A protein and the small-molecule ligand that binds it are described below.
Small molecule (SMILES): COc1ccc(C2=NN(C3CCCCCC3)C(=O)[C@@H]3CC=CC[C@H]23)cc1C#CC(N)=O

Sequence of chain 1.B:
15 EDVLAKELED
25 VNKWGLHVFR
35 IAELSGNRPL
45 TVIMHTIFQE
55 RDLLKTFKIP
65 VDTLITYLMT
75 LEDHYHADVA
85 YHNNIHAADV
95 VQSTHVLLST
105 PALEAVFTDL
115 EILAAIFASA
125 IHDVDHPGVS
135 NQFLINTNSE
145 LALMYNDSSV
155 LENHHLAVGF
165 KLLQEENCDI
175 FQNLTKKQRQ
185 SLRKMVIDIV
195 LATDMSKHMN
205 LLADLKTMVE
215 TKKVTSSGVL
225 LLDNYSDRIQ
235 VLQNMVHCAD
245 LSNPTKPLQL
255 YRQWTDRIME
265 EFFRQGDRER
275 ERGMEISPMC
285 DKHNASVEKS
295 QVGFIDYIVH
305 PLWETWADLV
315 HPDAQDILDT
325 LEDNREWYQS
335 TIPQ

Binding-site contacts:
Ligand atom O2 contacts residue VAL291 of chain 1.B at 3.7 Å.
Ligand atom C9 contacts residue GLN295 of chain 1.B at 3.1 Å.
Ligand atom C13 contacts residue EDO1 of chain 1.X at 4.0 Å.
Ligand atom O2 contacts residue GLN295 of chain 1.B at 3.1 Å (h-bond).
Ligand atom C17 contacts residue MET199 of chain 1.B at 3.9 Å (hydrophobic).
Ligand atom C15 contacts residue MET283 of chain 1.B at 3.7 Å (hydrophobic).
Ligand atom C10 contacts residue GLN295 of chain 1.B at 3.5 Å.
Ligand atom C24 contacts residue LEU245 of chain 1.B at 3.7 Å (hydrophobic).
Ligand atom C23 contacts residue ASP244 of chain 1.B at 3.6 Å.
Ligand atom C14 contacts residue MET283 of chain 1.B at 3.4 Å (hydrophobic).
Ligand atom C19 contacts residue MET199 of chain 1.B at 3.6 Å (hydrophobic).
Ligand atom C2 contacts residue ILE262 of chain 1.B at 3.8 Å (hydrophobic).
Ligand atom C8 contacts residue GLN295 of chain 1.B at 3.3 Å.
Ligand atom C1 contacts residue ILE262 of chain 1.B at 3.9 Å (hydrophobic).
Ligand atom C2 contacts residue PHE298 of chain 1.B at 3.4 Å (hydrophobic).
Ligand atom C13 contacts residue MET283 of chain 1.B at 3.6 Å (hydrophobic).
Ligand atom C14 contacts residue EDO1 of chain 1.X at 3.9 Å.
Ligand atom C23 contacts residue MET199 of chain 1.B at 3.9 Å (hydrophobic).
Ligand atom O1 contacts residue ILE262 of chain 1.B at 3.4 Å.
Ligand atom O3 contacts residue MET199 of chain 1.B at 3.3 Å.
Ligand atom C1 contacts residue ASN247 of chain 1.B at 3.7 Å.
Ligand atom C10 contacts residue MET283 of chain 1.B at 3.5 Å (hydrophobic).
Ligand atom O1 contacts residue PHE298 of chain 1.B at 3.8 Å.
Ligand atom C5 contacts residue PHE298 of chain 1.B at 3.6 Å (hydrophobic).
Ligand atom C3 contacts residue PHE298 of chain 1.B at 3.7 Å (hydrophobic).
Ligand atom O1 contacts residue GLN295 of chain 1.B at 3.0 Å (h-bond).
Ligand atom C8 contacts residue PHE298 of chain 1.B at 3.9 Å (hydrophobic).
Ligand atom N1 contacts residue SER294 of chain 1.B at 3.3 Å.
Ligand atom C10 contacts residue SER294 of chain 1.B at 3.5 Å.
Ligand atom C21 contacts residue HIS86 of chain 1.B at 3.9 Å.
Ligand atom O2 contacts residue SER294 of chain 1.B at 3.2 Å.
Ligand atom C4 contacts residue PHE298 of chain 1.B at 3.7 Å (hydrophobic).
Ligand atom C22 contacts residue ASP244 of chain 1.B at 3.9 Å.
Ligand atom C1 contacts residue THR259 of chain 1.B at 4.0 Å.
Ligand atom C6 contacts residue PHE298 of chain 1.B at 3.7 Å (hydrophobic).
Ligand atom N1 contacts residue MET283 of chain 1.B at 2.2 Å (h-bond).
Ligand atom C1 contacts residue GLN295 of chain 1.B at 3.6 Å.
Ligand atom C24 contacts residue MET199 of chain 1.B at 3.9 Å (hydrophobic).
Ligand atom C7 contacts residue PHE298 of chain 1.B at 3.6 Å (hydrophobic).
Ligand atom O2 contacts residue MET263 of chain 1.B at 3.6 Å.